Binding-site contacts:
Ligand atom O5 contacts residue THR605 of chain 1.E at 3.8 Å.
Ligand atom O7 contacts residue ASN603 of chain 1.E at 3.3 Å (h-bond).
Ligand atom C7 contacts residue ASN603 of chain 1.E at 3.3 Å.
Ligand atom O6 contacts residue GLU606 of chain 1.E at 4.2 Å.
Ligand atom C1 contacts residue ASN603 of chain 1.E at 1.4 Å.
Ligand atom C5 contacts residue THR605 of chain 1.E at 4.3 Å.
Ligand atom C6 contacts residue THR605 of chain 1.E at 3.9 Å.
Ligand atom N2 contacts residue ASN603 of chain 1.E at 3.0 Å (h-bond).
Ligand atom O5 contacts residue ASN603 of chain 1.E at 2.3 Å (h-bond).
Ligand atom C6 contacts residue ASN603 of chain 1.E at 4.5 Å.
Ligand atom O6 contacts residue THR605 of chain 1.E at 3.4 Å (h-bond).
Ligand atom C3 contacts residue ASN603 of chain 1.E at 3.8 Å.
Ligand atom C4 contacts residue ASN603 of chain 1.E at 4.2 Å.
Ligand atom C2 contacts residue ASN603 of chain 1.E at 2.5 Å.
Ligand atom C5 contacts residue ASN603 of chain 1.E at 3.6 Å.
Ligand atom O6 contacts residue ASN603 of chain 1.E at 4.2 Å.

The small molecule below binds the protein below.
Small molecule (SMILES): CC(=O)N[C@@H]1[C@@H](O)[C@H](O)[C@@H](CO)O[C@H]1O

Sequence of chain 1.E:
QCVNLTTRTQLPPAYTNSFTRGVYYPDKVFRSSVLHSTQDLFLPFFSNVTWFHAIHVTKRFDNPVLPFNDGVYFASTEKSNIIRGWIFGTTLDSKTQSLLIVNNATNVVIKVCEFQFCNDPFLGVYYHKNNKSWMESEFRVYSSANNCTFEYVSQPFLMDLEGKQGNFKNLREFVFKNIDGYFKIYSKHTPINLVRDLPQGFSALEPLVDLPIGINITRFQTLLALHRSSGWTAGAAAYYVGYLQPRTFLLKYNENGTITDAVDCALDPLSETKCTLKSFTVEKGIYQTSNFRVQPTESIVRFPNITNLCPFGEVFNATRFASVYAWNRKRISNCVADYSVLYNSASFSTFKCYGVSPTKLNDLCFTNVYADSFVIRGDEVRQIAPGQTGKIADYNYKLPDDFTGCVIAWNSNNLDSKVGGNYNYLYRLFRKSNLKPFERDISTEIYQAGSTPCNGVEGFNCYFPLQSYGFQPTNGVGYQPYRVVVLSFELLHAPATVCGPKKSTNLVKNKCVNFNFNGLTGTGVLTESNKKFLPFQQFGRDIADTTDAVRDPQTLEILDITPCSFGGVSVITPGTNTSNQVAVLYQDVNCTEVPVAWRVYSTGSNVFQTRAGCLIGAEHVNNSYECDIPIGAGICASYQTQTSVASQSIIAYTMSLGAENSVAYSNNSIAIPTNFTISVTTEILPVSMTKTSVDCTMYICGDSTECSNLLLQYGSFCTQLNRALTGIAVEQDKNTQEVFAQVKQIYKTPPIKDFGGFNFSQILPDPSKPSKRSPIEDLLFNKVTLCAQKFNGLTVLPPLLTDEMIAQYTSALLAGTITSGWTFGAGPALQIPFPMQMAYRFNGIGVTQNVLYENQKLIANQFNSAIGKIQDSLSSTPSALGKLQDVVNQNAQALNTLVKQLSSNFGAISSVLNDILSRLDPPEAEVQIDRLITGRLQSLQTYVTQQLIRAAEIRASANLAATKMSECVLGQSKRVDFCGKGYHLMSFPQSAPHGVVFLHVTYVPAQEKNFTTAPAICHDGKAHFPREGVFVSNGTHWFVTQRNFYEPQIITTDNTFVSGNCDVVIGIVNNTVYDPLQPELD